The small molecule below binds the protein below.
Small molecule (SMILES): Nc1nc2c(ncn2[C@@H]2O[C@H](COP(=O)(O)CP(=O)(O)OP(=O)(O)O)[C@@H](O)[C@H]2OP(=O)(O)OC[C@H]2O[C@@H](n3cnc4c(N)ncnc43)[C@H](O)[C@@H]2O)c(=O)[nH]1

Sequence of chain 1.B:
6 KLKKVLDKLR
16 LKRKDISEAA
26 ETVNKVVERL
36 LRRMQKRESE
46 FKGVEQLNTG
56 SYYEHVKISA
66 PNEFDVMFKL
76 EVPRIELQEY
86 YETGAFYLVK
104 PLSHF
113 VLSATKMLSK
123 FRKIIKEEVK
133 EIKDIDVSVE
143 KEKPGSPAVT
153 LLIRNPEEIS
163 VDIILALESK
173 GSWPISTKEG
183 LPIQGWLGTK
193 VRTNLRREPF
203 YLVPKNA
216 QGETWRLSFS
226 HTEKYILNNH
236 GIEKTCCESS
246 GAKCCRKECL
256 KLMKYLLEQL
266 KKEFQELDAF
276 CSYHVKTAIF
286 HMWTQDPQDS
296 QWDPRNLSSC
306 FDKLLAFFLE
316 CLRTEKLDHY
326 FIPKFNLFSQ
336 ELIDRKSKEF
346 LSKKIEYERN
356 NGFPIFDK

Binding-site contacts:
Ligand atom N8 contacts residue SER223 of chain 1.B at 2.7 Å (h-bond).
Ligand atom O17 contacts residue ASP70 of chain 1.B at 2.6 Å (salt-bridge).
Ligand atom N6 contacts residue ARG221 of chain 1.B at 2.6 Å (salt-bridge).
Ligand atom O18 contacts residue ASP164 of chain 1.B at 2.7 Å (salt-bridge).
Ligand atom C21 contacts residue ARG221 of chain 1.B at 3.3 Å.
Ligand atom N9 contacts residue ILE166 of chain 1.B at 3.4 Å.
Ligand atom O4 contacts residue MG1 of chain 1.M at 2.6 Å.
Ligand atom O17 contacts residue ASP164 of chain 1.B at 3.0 Å.
Ligand atom P3 contacts residue SER56 of chain 1.B at 3.1 Å.
Ligand atom O10 contacts residue SER277 of chain 1.B at 2.8 Å (h-bond).
Ligand atom N7 contacts residue ARG221 of chain 1.B at 2.9 Å (salt-bridge).
Ligand atom O18 contacts residue MG1 of chain 1.M at 2.7 Å.
Ligand atom C17 contacts residue SER223 of chain 1.B at 3.4 Å.
Ligand atom O17 contacts residue ILE166 of chain 1.B at 3.2 Å.
Ligand atom O4 contacts residue ASP70 of chain 1.B at 3.3 Å (salt-bridge).
Ligand atom P1 contacts residue MG1 of chain 1.L at 3.2 Å.
Ligand atom O9 contacts residue GLU68 of chain 1.B at 3.3 Å (salt-bridge).
Ligand atom O4 contacts residue GLU68 of chain 1.B at 3.0 Å (salt-bridge).
Ligand atom O8 contacts residue LYS259 of chain 1.B at 3.3 Å.
Ligand atom C7 contacts residue SER277 of chain 1.B at 3.3 Å.
Ligand atom O8 contacts residue SER56 of chain 1.B at 2.7 Å (h-bond).
Ligand atom C16 contacts residue ARG221 of chain 1.B at 3.4 Å.
Ligand atom O5 contacts residue GLY55 of chain 1.B at 3.3 Å.
Ligand atom O9 contacts residue MG1 of chain 1.L at 2.0 Å.
Ligand atom O19 contacts residue ARG221 of chain 1.B at 2.7 Å (salt-bridge).
Ligand atom O5 contacts residue ASP70 of chain 1.B at 2.8 Å (salt-bridge).
Ligand atom O5 contacts residue MG1 of chain 1.L at 1.9 Å.
Ligand atom P3 contacts residue MG1 of chain 1.L at 3.3 Å.
Ligand atom P2 contacts residue MG1 of chain 1.L at 3.0 Å.
Ligand atom O1 contacts residue CYS276 of chain 1.B at 3.1 Å (h-bond).
Ligand atom O7 contacts residue MG1 of chain 1.L at 3.4 Å.
Ligand atom O14 contacts residue LYS207 of chain 1.B at 2.6 Å (salt-bridge).
Ligand atom O6 contacts residue SER56 of chain 1.B at 3.2 Å (h-bond).
Ligand atom P2 contacts residue SER56 of chain 1.B at 3.1 Å.
Ligand atom O5 contacts residue SER56 of chain 1.B at 2.9 Å (h-bond).
Ligand atom O18 contacts residue ASP70 of chain 1.B at 3.4 Å (salt-bridge).
Ligand atom C15 contacts residue ARG221 of chain 1.B at 3.2 Å.
Ligand atom O1 contacts residue TYR278 of chain 1.B at 3.4 Å.
Ligand atom O4 contacts residue MG1 of chain 1.L at 2.1 Å.
Ligand atom O7 contacts residue SER56 of chain 1.B at 2.6 Å (h-bond).